Binding-site contacts:
Ligand atom C5 contacts residue VAL144 of chain 1.B at 4.2 Å (hydrophobic).
Ligand atom O5 contacts residue VAL144 of chain 1.B at 3.6 Å.
Ligand atom N2 contacts residue ASN141 of chain 1.B at 3.1 Å (h-bond).
Ligand atom O5 contacts residue SER143 of chain 1.B at 4.4 Å.
Ligand atom C1 contacts residue ASN141 of chain 1.B at 1.4 Å.
Ligand atom C1 contacts residue SER143 of chain 1.B at 4.1 Å.
Ligand atom C2 contacts residue ASN141 of chain 1.B at 2.5 Å.
Ligand atom O7 contacts residue ASN141 of chain 1.B at 3.0 Å (h-bond).
Ligand atom C6 contacts residue VAL144 of chain 1.B at 3.8 Å (hydrophobic).
Ligand atom O5 contacts residue ASN141 of chain 1.B at 2.2 Å (h-bond).
Ligand atom C3 contacts residue ASN141 of chain 1.B at 3.8 Å.
Ligand atom C5 contacts residue ASN141 of chain 1.B at 3.6 Å.
Ligand atom C7 contacts residue ASN141 of chain 1.B at 3.3 Å.
Ligand atom C4 contacts residue ASN141 of chain 1.B at 4.2 Å.

The small molecule below binds the protein below.
Small molecule (SMILES): CC(=O)N[C@@H]1[C@@H](O)[C@H](O)[C@@H](CO)O[C@H]1O

Sequence of chain 1.B:
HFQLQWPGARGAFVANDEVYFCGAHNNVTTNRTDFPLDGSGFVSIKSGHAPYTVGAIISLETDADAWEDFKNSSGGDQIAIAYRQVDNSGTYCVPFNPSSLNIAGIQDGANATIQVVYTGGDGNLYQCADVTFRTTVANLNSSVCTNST